Sequence of chain 17.A:
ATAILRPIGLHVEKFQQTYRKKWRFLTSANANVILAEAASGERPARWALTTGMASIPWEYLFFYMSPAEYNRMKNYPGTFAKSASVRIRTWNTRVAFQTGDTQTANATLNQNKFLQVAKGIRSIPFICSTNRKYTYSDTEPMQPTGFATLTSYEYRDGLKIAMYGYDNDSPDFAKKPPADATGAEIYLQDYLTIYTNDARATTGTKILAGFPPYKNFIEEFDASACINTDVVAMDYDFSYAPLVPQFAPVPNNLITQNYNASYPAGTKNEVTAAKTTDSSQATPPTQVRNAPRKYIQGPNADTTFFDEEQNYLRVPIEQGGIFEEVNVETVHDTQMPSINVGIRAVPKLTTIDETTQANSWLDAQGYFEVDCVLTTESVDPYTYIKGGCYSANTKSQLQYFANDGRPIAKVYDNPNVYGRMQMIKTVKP

Binding-site contacts:
Ligand atom C8 contacts residue DG3 of chain 17.C at 3.6 Å.
Ligand atom C4 contacts residue DG3 of chain 17.C at 3.5 Å.
Ligand atom N4 contacts residue GLU493 of chain 17.A at 2.6 Å (salt-bridge).
Ligand atom C2 contacts residue TYR404 of chain 17.A at 3.6 Å (hydrophobic).
Ligand atom C5 contacts residue VAL495 of chain 17.A at 3.0 Å (hydrophobic).
Ligand atom N4 contacts residue VAL495 of chain 17.A at 3.1 Å.
Ligand atom N4 contacts residue PHE487 of chain 17.A at 2.9 Å (h-bond).
Ligand atom C1' contacts residue SER403 of chain 17.A at 3.2 Å.
Ligand atom N2 contacts residue DG3 of chain 17.C at 3.5 Å (h-bond).
Ligand atom C6 contacts residue VAL495 of chain 17.A at 3.7 Å (hydrophobic).
Ligand atom C6 contacts residue TYR404 of chain 17.A at 3.6 Å (hydrophobic).
Ligand atom C5' contacts residue SER403 of chain 17.A at 3.2 Å.
Ligand atom O6 contacts residue DG3 of chain 17.C at 3.5 Å.
Ligand atom C5 contacts residue DG3 of chain 17.C at 3.4 Å.
Ligand atom OP2 contacts residue HIS496 of chain 17.A at 2.9 Å (h-bond).
Ligand atom N1 contacts residue TYR404 of chain 17.A at 3.6 Å.
Ligand atom O3' contacts residue SER403 of chain 17.A at 3.5 Å.
Ligand atom C4 contacts residue GLU493 of chain 17.A at 3.4 Å.
Ligand atom O5' contacts residue ASP401 of chain 17.A at 3.7 Å.
Ligand atom O4' contacts residue DG3 of chain 17.C at 3.2 Å (h-bond).
Ligand atom C6 contacts residue DG3 of chain 17.C at 3.5 Å.
Ligand atom C4 contacts residue PHE487 of chain 17.A at 3.7 Å (hydrophobic).
Ligand atom C4' contacts residue ASP401 of chain 17.A at 3.5 Å.
Ligand atom O3' contacts residue ASP401 of chain 17.A at 3.5 Å.
Ligand atom O4' contacts residue SER403 of chain 17.A at 3.3 Å (h-bond).
Ligand atom N3 contacts residue DG3 of chain 17.C at 3.4 Å.
Ligand atom C2' contacts residue THR494 of chain 17.A at 3.3 Å.
Ligand atom N9 contacts residue DG3 of chain 17.C at 3.6 Å.
Ligand atom O4' contacts residue ASP401 of chain 17.A at 3.2 Å (salt-bridge).
Ligand atom C1' contacts residue DG3 of chain 17.C at 3.7 Å.
Ligand atom N1 contacts residue DG3 of chain 17.C at 3.5 Å.
Ligand atom N3 contacts residue GLU493 of chain 17.A at 3.5 Å (salt-bridge).
Ligand atom C5' contacts residue PHE402 of chain 17.A at 3.4 Å (hydrophobic).
Ligand atom C2 contacts residue DG3 of chain 17.C at 3.4 Å.
Ligand atom N4 contacts residue GLU489 of chain 17.A at 3.7 Å.
Ligand atom C5' contacts residue ASP401 of chain 17.A at 3.5 Å.
Ligand atom O5' contacts residue SER403 of chain 17.A at 3.1 Å (h-bond).
Ligand atom O6 contacts residue DG4 of chain 17.C at 3.5 Å (h-bond).
Ligand atom O3' contacts residue HIS496 of chain 17.A at 3.7 Å.
Ligand atom C4 contacts residue VAL495 of chain 17.A at 3.1 Å (hydrophobic).

The protein below binds the small molecule below.
Small molecule (SMILES): Nc1ccn([C@H]2C[C@H](O[P](=O)(O)OC[C@H]3O[C@@H](n4cnc5c(=O)nc(N)[nH]c54)C[C@@H]3O[P](=O)(O)OC[C@H]3O[C@@H](n4cnc5c(N)ncnc54)C[C@@H]3O)[C@@H](COP(=O)=O)O2)c(=O)n1